This protein binds this small molecule.
Small molecule (SMILES): Nc1nc(N)c(N=O)c(OCC2CCCCC2)n1

Sequence of chain 1.A:
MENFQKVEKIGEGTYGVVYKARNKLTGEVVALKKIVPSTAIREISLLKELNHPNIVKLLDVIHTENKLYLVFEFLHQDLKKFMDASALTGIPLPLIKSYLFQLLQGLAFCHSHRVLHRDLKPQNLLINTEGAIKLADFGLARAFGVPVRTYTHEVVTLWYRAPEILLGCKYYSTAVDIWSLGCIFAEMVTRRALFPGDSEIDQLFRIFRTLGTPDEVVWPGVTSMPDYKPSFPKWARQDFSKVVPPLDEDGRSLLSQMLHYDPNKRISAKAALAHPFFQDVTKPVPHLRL

Binding-site contacts:
Ligand atom O8 contacts residue ALA145 of chain 1.A at 3.4 Å.
Ligand atom N3 contacts residue LEU135 of chain 1.A at 3.6 Å.
Ligand atom N3 contacts residue ALA32 of chain 1.A at 4.0 Å.
Ligand atom C2 contacts residue LEU135 of chain 1.A at 3.5 Å (hydrophobic).
Ligand atom N3 contacts residue GLU82 of chain 1.A at 3.9 Å.
Ligand atom C2 contacts residue LEU84 of chain 1.A at 3.4 Å (hydrophobic).
Ligand atom C2 contacts residue ILE11 of chain 1.A at 4.0 Å (hydrophobic).
Ligand atom C4 contacts residue ALA32 of chain 1.A at 3.8 Å (hydrophobic).
Ligand atom N2 contacts residue ILE11 of chain 1.A at 4.0 Å.
Ligand atom N3 contacts residue PHE83 of chain 1.A at 3.7 Å.
Ligand atom C9 contacts residue GLU13 of chain 1.A at 3.6 Å.
Ligand atom C10 contacts residue GLY14 of chain 1.A at 4.1 Å.
Ligand atom N7 contacts residue LYS34 of chain 1.A at 3.2 Å (salt-bridge).
Ligand atom N1 contacts residue ILE11 of chain 1.A at 3.8 Å.
Ligand atom N7 contacts residue LEU135 of chain 1.A at 4.0 Å.
Ligand atom C10 contacts residue GLN132 of chain 1.A at 4.1 Å.
Ligand atom C10 contacts residue GLU13 of chain 1.A at 4.0 Å.
Ligand atom C1 contacts residue ILE11 of chain 1.A at 3.6 Å (hydrophobic).
Ligand atom C7 contacts residue ILE11 of chain 1.A at 3.9 Å (hydrophobic).
Ligand atom C6 contacts residue LEU135 of chain 1.A at 3.6 Å (hydrophobic).
Ligand atom N1 contacts residue LEU135 of chain 1.A at 3.4 Å.
Ligand atom O8 contacts residue LYS34 of chain 1.A at 3.0 Å (salt-bridge).
Ligand atom C3 contacts residue GLN132 of chain 1.A at 4.0 Å.
Ligand atom N9 contacts residue GLU82 of chain 1.A at 2.6 Å (salt-bridge).
Ligand atom C4 contacts residue GLU82 of chain 1.A at 3.6 Å.
Ligand atom C5 contacts residue LEU135 of chain 1.A at 3.8 Å (hydrophobic).
Ligand atom C2 contacts residue PHE83 of chain 1.A at 3.8 Å (hydrophobic).
Ligand atom C5 contacts residue ALA32 of chain 1.A at 4.1 Å (hydrophobic).
Ligand atom N9 contacts residue LEU84 of chain 1.A at 4.0 Å.
Ligand atom N2 contacts residue LEU84 of chain 1.A at 2.5 Å (h-bond).
Ligand atom C4 contacts residue LEU84 of chain 1.A at 4.0 Å (hydrophobic).
Ligand atom N9 contacts residue VAL65 of chain 1.A at 3.5 Å.
Ligand atom N2 contacts residue LEU135 of chain 1.A at 4.0 Å.
Ligand atom C11 contacts residue VAL19 of chain 1.A at 3.9 Å (hydrophobic).
Ligand atom N7 contacts residue ALA145 of chain 1.A at 3.9 Å.
Ligand atom N2 contacts residue PHE83 of chain 1.A at 3.0 Å.
Ligand atom N3 contacts residue LEU84 of chain 1.A at 3.0 Å (h-bond).
Ligand atom C7 contacts residue ASP87 of chain 1.A at 3.7 Å.
Ligand atom N9 contacts residue ALA32 of chain 1.A at 3.9 Å.
Ligand atom C4 contacts residue LEU135 of chain 1.A at 3.8 Å (hydrophobic).